Sequence of chain 1.Z:
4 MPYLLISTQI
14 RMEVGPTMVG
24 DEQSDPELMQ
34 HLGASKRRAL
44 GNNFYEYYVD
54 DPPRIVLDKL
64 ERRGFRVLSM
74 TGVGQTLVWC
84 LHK

Binding-site contacts:
Ligand atom CD2 contacts residue ILE13 of chain 1.Z at 3.5 Å (hydrophobic).
Ligand atom C contacts residue THR79 of chain 1.AA at 3.5 Å.
Ligand atom CE2 contacts residue GLN78 of chain 1.Z at 3.5 Å.
Ligand atom OXT contacts residue GLY77 of chain 1.AA at 3.8 Å.
Ligand atom N contacts residue GLU195 of chain 1.G at 2.9 Å (salt-bridge).
Ligand atom CZ contacts residue ARG14 of chain 1.Z at 3.8 Å.
Ligand atom CE2 contacts residue ARG14 of chain 1.Z at 3.9 Å.
Ligand atom CD2 contacts residue GLN78 of chain 1.Z at 3.4 Å.
Ligand atom O contacts residue GLY77 of chain 1.AA at 3.9 Å.
Ligand atom CA contacts residue ILE13 of chain 1.Z at 3.6 Å (hydrophobic).
Ligand atom CB contacts residue GLN78 of chain 1.Z at 3.5 Å.
Ligand atom CE2 contacts residue ILE13 of chain 1.Z at 3.3 Å (hydrophobic).
Ligand atom CD1 contacts residue ILE13 of chain 1.Z at 3.5 Å (hydrophobic).
Ligand atom O contacts residue GLN78 of chain 1.AA at 4.0 Å.
Ligand atom O contacts residue GLU195 of chain 1.G at 3.8 Å.
Ligand atom O contacts residue GLN78 of chain 1.Z at 3.0 Å (h-bond).
Ligand atom OXT contacts residue VAL76 of chain 1.AA at 3.5 Å (h-bond).
Ligand atom C contacts residue VAL76 of chain 1.AA at 3.9 Å (hydrophobic).
Ligand atom OXT contacts residue GLN78 of chain 1.AA at 2.9 Å (h-bond).
Ligand atom CE2 contacts residue GLN12 of chain 1.Z at 3.8 Å.
Ligand atom CZ contacts residue MET15 of chain 1.Z at 3.8 Å (hydrophobic).
Ligand atom OXT contacts residue THR79 of chain 1.AA at 2.7 Å (h-bond).
Ligand atom O contacts residue PRO197 of chain 1.G at 3.5 Å.
Ligand atom CE1 contacts residue VAL76 of chain 1.AA at 3.9 Å (hydrophobic).
Ligand atom CD2 contacts residue VAL76 of chain 1.AA at 3.5 Å (hydrophobic).
Ligand atom C contacts residue GLY77 of chain 1.AA at 3.9 Å.
Ligand atom CZ contacts residue LEU80 of chain 1.Z at 3.8 Å (hydrophobic).
Ligand atom CE1 contacts residue MET15 of chain 1.Z at 3.8 Å (hydrophobic).
Ligand atom CB contacts residue VAL76 of chain 1.AA at 3.4 Å (hydrophobic).
Ligand atom N contacts residue ILE13 of chain 1.Z at 2.8 Å (h-bond).
Ligand atom CD1 contacts residue VAL76 of chain 1.AA at 3.5 Å (hydrophobic).
Ligand atom CZ contacts residue ILE13 of chain 1.Z at 3.8 Å (hydrophobic).
Ligand atom CA contacts residue THR79 of chain 1.AA at 3.6 Å.
Ligand atom N contacts residue GLN78 of chain 1.Z at 2.9 Å (h-bond).
Ligand atom C contacts residue GLN78 of chain 1.AA at 3.7 Å.
Ligand atom CG contacts residue VAL76 of chain 1.AA at 3.7 Å (hydrophobic).
Ligand atom C contacts residue GLN78 of chain 1.Z at 3.9 Å.
Ligand atom CE1 contacts residue ILE13 of chain 1.Z at 3.8 Å (hydrophobic).
Ligand atom CA contacts residue GLN78 of chain 1.Z at 3.6 Å.
Ligand atom CG contacts residue ILE13 of chain 1.Z at 3.3 Å (hydrophobic).

Sequence of chain 1.AA:
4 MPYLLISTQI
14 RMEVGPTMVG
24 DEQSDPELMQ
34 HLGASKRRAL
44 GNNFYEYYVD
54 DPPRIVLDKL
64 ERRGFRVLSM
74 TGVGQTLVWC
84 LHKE

The small molecule below binds the protein below.
Small molecule (SMILES): N[C@@H](Cc1ccccc1)C(=O)O

Sequence of chain 1.G:
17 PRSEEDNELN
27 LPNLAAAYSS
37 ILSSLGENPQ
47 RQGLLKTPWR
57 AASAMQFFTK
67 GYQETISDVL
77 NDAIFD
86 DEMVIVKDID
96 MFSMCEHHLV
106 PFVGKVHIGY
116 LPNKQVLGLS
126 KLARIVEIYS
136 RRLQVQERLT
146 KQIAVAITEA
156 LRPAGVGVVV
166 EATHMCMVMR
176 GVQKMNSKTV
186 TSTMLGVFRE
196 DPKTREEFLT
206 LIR